Binding-site contacts:
Ligand atom C6 contacts residue LYS274 of chain 2.A at 3.7 Å.
Ligand atom O6 contacts residue LYS274 of chain 2.A at 2.8 Å (salt-bridge).
Ligand atom O6P contacts residue TYR244 of chain 2.A at 2.5 Å (h-bond).
Ligand atom C6 contacts residue GLY246 of chain 2.A at 3.9 Å.
Ligand atom C5 contacts residue LYS274 of chain 2.A at 3.6 Å.
Ligand atom O6P contacts residue TYR264 of chain 2.A at 3.6 Å.
Ligand atom C3 contacts residue ASP121 of chain 2.A at 3.7 Å.
Ligand atom P2 contacts residue ARG243 of chain 2.B at 3.9 Å.
Ligand atom O5P contacts residue LYS274 of chain 2.A at 3.8 Å.
Ligand atom O1 contacts residue TL1 of chain 2.D at 3.9 Å.
Ligand atom O5 contacts residue LYS274 of chain 2.A at 2.9 Å (salt-bridge).
Ligand atom O6P contacts residue ARG243 of chain 2.B at 3.7 Å.
Ligand atom O1P contacts residue GLY122 of chain 2.A at 3.5 Å.
Ligand atom C1 contacts residue ASP121 of chain 2.A at 3.6 Å.
Ligand atom O3P contacts residue TL1 of chain 2.C at 3.9 Å.
Ligand atom O3P contacts residue SER123 of chain 2.A at 3.3 Å (h-bond).
Ligand atom O3 contacts residue SER247 of chain 2.A at 3.5 Å.
Ligand atom P2 contacts residue TYR264 of chain 2.A at 3.6 Å.
Ligand atom C6 contacts residue TYR244 of chain 2.A at 3.5 Å (hydrophobic).
Ligand atom O4P contacts residue ASN212 of chain 2.A at 3.6 Å.
Ligand atom O1P contacts residue SER123 of chain 2.A at 3.5 Å (h-bond).
Ligand atom O5P contacts residue TYR215 of chain 2.A at 2.9 Å (h-bond).
Ligand atom O3 contacts residue MET248 of chain 2.A at 2.9 Å (h-bond).
Ligand atom O4 contacts residue MET248 of chain 2.A at 3.7 Å.
Ligand atom O1P contacts residue SER124 of chain 2.A at 2.5 Å (h-bond).
Ligand atom O3 contacts residue ASP121 of chain 2.A at 2.7 Å (salt-bridge).
Ligand atom C3 contacts residue MET248 of chain 2.A at 3.5 Å (hydrophobic).
Ligand atom P2 contacts residue TYR244 of chain 2.A at 3.8 Å.
Ligand atom P2 contacts residue LYS274 of chain 2.A at 3.9 Å.
Ligand atom C4 contacts residue MET248 of chain 2.A at 3.6 Å (hydrophobic).
Ligand atom C1 contacts residue GLY122 of chain 2.A at 3.8 Å.
Ligand atom O6 contacts residue TYR264 of chain 2.A at 3.6 Å.
Ligand atom O5P contacts residue TYR264 of chain 2.A at 2.6 Å (h-bond).
Ligand atom O3P contacts residue GLY122 of chain 2.A at 3.1 Å (h-bond).
Ligand atom P2 contacts residue ASN212 of chain 2.A at 3.6 Å.
Ligand atom C4 contacts residue GLY246 of chain 2.A at 3.5 Å.
Ligand atom O4P contacts residue ARG243 of chain 2.B at 2.8 Å (salt-bridge).
Ligand atom O6P contacts residue ASN212 of chain 2.A at 2.8 Å (h-bond).
Ligand atom O5P contacts residue ASN212 of chain 2.A at 3.9 Å.
Ligand atom P1 contacts residue SER124 of chain 2.A at 3.9 Å.

Sequence of chain 2.B:
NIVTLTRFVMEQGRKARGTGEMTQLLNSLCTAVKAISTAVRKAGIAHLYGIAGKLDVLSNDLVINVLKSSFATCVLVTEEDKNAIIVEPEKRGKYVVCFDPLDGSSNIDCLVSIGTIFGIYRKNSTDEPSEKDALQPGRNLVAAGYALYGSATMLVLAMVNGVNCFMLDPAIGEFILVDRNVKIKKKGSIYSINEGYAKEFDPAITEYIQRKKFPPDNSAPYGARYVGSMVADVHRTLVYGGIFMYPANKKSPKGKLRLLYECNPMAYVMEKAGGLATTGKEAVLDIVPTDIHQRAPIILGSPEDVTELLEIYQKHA

Sequence of chain 2.A:
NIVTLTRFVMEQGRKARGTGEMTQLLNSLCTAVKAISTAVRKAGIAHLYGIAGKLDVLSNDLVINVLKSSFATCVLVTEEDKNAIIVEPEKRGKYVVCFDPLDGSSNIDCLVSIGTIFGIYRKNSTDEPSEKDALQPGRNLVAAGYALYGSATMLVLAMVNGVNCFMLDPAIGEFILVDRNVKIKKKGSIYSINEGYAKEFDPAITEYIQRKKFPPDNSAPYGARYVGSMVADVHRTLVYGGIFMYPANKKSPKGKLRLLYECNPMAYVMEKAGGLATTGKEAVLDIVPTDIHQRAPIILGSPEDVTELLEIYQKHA

The small molecule below binds the protein below.
Small molecule (SMILES): O=P(O)(O)OC[C@@H]1O[C@H](COP(=O)(O)O)[C@@H](O)[C@@H]1O